The protein below binds the small molecule below.
Small molecule (SMILES): O=[N+]([O-])c1ccc(O)cc1

Binding-site contacts:
Ligand atom C4 contacts residue ILE217 of chain 1.A at 3.4 Å (hydrophobic).
Ligand atom C3 contacts residue ILE217 of chain 1.A at 3.8 Å (hydrophobic).
Ligand atom C5 contacts residue NPO1 of chain 1.F at 3.2 Å.
Ligand atom O2 contacts residue GLY90 of chain 1.A at 4.4 Å.
Ligand atom C1 contacts residue NPO1 of chain 1.F at 3.2 Å.
Ligand atom O2 contacts residue ALA163 of chain 1.A at 4.5 Å.
Ligand atom C6 contacts residue NPO1 of chain 1.F at 3.0 Å.
Ligand atom O3 contacts residue ALA163 of chain 1.A at 4.2 Å.
Ligand atom C2 contacts residue NPO1 of chain 1.F at 4.1 Å.
Ligand atom C5 contacts residue ILE217 of chain 1.A at 3.9 Å (hydrophobic).
Ligand atom N1 contacts residue LEU212 of chain 1.A at 4.4 Å.
Ligand atom O3 contacts residue ILE256 of chain 1.A at 3.6 Å.
Ligand atom O3 contacts residue NPO1 of chain 1.F at 4.0 Å.
Ligand atom O3 contacts residue HIS284 of chain 1.A at 3.9 Å.
Ligand atom C2 contacts residue ILE217 of chain 1.A at 4.2 Å (hydrophobic).
Ligand atom C5 contacts residue PHE220 of chain 1.A at 4.0 Å (hydrophobic).
Ligand atom C2 contacts residue ILE256 of chain 1.A at 3.9 Å (hydrophobic).
Ligand atom OH contacts residue ASP221 of chain 1.A at 2.5 Å (salt-bridge).
Ligand atom OH contacts residue ARG228 of chain 1.A at 4.2 Å.
Ligand atom O3 contacts residue LEU212 of chain 1.A at 3.9 Å.
Ligand atom C3 contacts residue LEU193 of chain 1.A at 3.4 Å (hydrophobic).
Ligand atom C1 contacts residue ILE217 of chain 1.A at 4.4 Å (hydrophobic).
Ligand atom C1 contacts residue PHE220 of chain 1.A at 4.4 Å (hydrophobic).
Ligand atom N1 contacts residue GLY91 of chain 1.A at 4.4 Å.
Ligand atom O3 contacts residue ALA162 of chain 1.A at 3.7 Å.
Ligand atom O2 contacts residue NPO1 of chain 1.F at 3.2 Å (h-bond).
Ligand atom OH contacts residue NPO1 of chain 1.F at 4.3 Å.
Ligand atom N1 contacts residue NPO1 of chain 1.F at 3.2 Å (h-bond).
Ligand atom C3 contacts residue ILE256 of chain 1.A at 4.2 Å (hydrophobic).
Ligand atom O2 contacts residue PHE220 of chain 1.A at 3.5 Å.
Ligand atom C4 contacts residue NPO1 of chain 1.F at 4.0 Å.
Ligand atom C6 contacts residue GLY91 of chain 1.A at 4.4 Å.
Ligand atom C5 contacts residue ASP221 of chain 1.A at 3.2 Å.
Ligand atom C6 contacts residue PHE220 of chain 1.A at 3.8 Å (hydrophobic).
Ligand atom C2 contacts residue LEU193 of chain 1.A at 3.8 Å (hydrophobic).
Ligand atom OH contacts residue ILE217 of chain 1.A at 3.4 Å.
Ligand atom C4 contacts residue ASP221 of chain 1.A at 3.3 Å.
Ligand atom N1 contacts residue PHE220 of chain 1.A at 4.3 Å.
Ligand atom C4 contacts residue LEU193 of chain 1.A at 4.3 Å (hydrophobic).
Ligand atom O2 contacts residue GLY91 of chain 1.A at 3.1 Å.

Sequence of chain 1.A:
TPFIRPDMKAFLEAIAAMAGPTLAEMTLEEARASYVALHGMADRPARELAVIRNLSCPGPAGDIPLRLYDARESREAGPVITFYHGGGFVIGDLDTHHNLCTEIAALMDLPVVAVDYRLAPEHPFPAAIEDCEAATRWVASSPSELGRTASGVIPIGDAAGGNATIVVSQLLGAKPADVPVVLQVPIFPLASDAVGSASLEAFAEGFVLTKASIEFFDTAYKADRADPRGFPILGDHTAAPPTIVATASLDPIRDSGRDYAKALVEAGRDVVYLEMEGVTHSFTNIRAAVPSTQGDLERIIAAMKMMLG